Binding-site contacts:
Ligand atom N20 contacts residue GLY68 of chain 1.C at 2.6 Å (h-bond).
Ligand atom O28 contacts residue MET98 of chain 1.C at 3.6 Å.
Ligand atom O27 contacts residue HIS122 of chain 1.C at 3.0 Å (h-bond).
Ligand atom O8 contacts residue VAL70 of chain 1.C at 2.7 Å (h-bond).
Ligand atom C11 contacts residue TRP125 of chain 1.C at 3.4 Å (hydrophobic).
Ligand atom C10 contacts residue TRP125 of chain 1.C at 3.6 Å (hydrophobic).
Ligand atom C24 contacts residue HIS122 of chain 1.C at 3.5 Å.
Ligand atom O19 contacts residue PRO124 of chain 1.C at 3.0 Å.
Ligand atom C11 contacts residue GLY68 of chain 1.C at 3.8 Å.
Ligand atom C22 contacts residue MET98 of chain 1.C at 3.2 Å (hydrophobic).
Ligand atom N4 contacts residue ILE142 of chain 1.C at 3.5 Å.
Ligand atom C23 contacts residue MET98 of chain 1.C at 3.6 Å (hydrophobic).
Ligand atom C7 contacts residue VAL70 of chain 1.C at 3.7 Å (hydrophobic).
Ligand atom B26 contacts residue GLY68 of chain 1.C at 3.7 Å.
Ligand atom C21 contacts residue SER97 of chain 1.C at 2.0 Å.
Ligand atom B26 contacts residue HIS122 of chain 1.C at 3.6 Å.
Ligand atom C25 contacts residue SER97 of chain 1.C at 3.5 Å.
Ligand atom O28 contacts residue GLY67 of chain 1.C at 3.1 Å.
Ligand atom N9 contacts residue TRP125 of chain 1.C at 2.9 Å (h-bond).
Ligand atom C10 contacts residue GLY68 of chain 1.C at 3.3 Å.
Ligand atom O19 contacts residue TRP125 of chain 1.C at 2.9 Å (h-bond).
Ligand atom C3 contacts residue VAL70 of chain 1.C at 3.2 Å (hydrophobic).
Ligand atom B26 contacts residue SER97 of chain 1.C at 1.4 Å.
Ligand atom C14 contacts residue GLU69 of chain 1.C at 3.7 Å.
Ligand atom C22 contacts residue SER97 of chain 1.C at 2.5 Å.
Ligand atom O8 contacts residue GLU69 of chain 1.C at 3.2 Å.
Ligand atom N20 contacts residue SER97 of chain 1.C at 3.3 Å (h-bond).
Ligand atom O28 contacts residue GLY68 of chain 1.C at 2.5 Å (h-bond).
Ligand atom C6 contacts residue ILE142 of chain 1.C at 3.5 Å (hydrophobic).
Ligand atom C5 contacts residue ILE142 of chain 1.C at 3.3 Å (hydrophobic).
Ligand atom C18 contacts residue GLY68 of chain 1.C at 3.4 Å.
Ligand atom O27 contacts residue SER97 of chain 1.C at 2.2 Å (h-bond).
Ligand atom C23 contacts residue SER97 of chain 1.C at 2.8 Å.
Ligand atom C24 contacts residue GLN123 of chain 1.C at 3.7 Å.
Ligand atom C21 contacts residue GLY68 of chain 1.C at 3.6 Å.
Ligand atom O28 contacts residue SER97 of chain 1.C at 2.3 Å (h-bond).
Ligand atom C25 contacts residue MET98 of chain 1.C at 3.3 Å (hydrophobic).
Ligand atom C24 contacts residue PRO124 of chain 1.C at 3.5 Å (hydrophobic).
Ligand atom O27 contacts residue TRP125 of chain 1.C at 3.2 Å (h-bond).
Ligand atom C24 contacts residue LEU149 of chain 1.C at 3.8 Å (hydrophobic).

This protein binds this small molecule.
Small molecule (SMILES): CC(C)C[C@H](NC(=O)[C@H](Cc1ccccc1)NC(=O)c1cnccn1)B(O)O

Sequence of chain 1.C:
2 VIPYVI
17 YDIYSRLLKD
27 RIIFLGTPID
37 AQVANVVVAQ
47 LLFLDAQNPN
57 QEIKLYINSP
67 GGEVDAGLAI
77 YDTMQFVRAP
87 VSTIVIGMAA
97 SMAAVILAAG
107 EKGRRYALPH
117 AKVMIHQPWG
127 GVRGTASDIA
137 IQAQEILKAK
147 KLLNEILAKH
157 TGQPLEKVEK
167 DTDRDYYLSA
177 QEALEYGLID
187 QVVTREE